Binding-site contacts:
Ligand atom O8 contacts residue TYR72 of chain 39.A at 4.3 Å.
Ligand atom C4 contacts residue HIS298 of chain 39.A at 3.2 Å.
Ligand atom O4 contacts residue THR291 of chain 39.A at 3.5 Å.
Ligand atom C3 contacts residue GLY78 of chain 39.A at 4.0 Å.
Ligand atom O4 contacts residue HIS298 of chain 39.A at 2.7 Å (h-bond).
Ligand atom O4 contacts residue VAL296 of chain 39.A at 3.9 Å.
Ligand atom O1B contacts residue SER89 of chain 39.A at 3.1 Å (h-bond).
Ligand atom C6 contacts residue TYR72 of chain 39.A at 4.0 Å (hydrophobic).
Ligand atom C1 contacts residue GLY78 of chain 39.A at 3.7 Å.
Ligand atom C6 contacts residue ASN93 of chain 39.A at 3.0 Å.
Ligand atom C5 contacts residue TYR72 of chain 39.A at 3.9 Å (hydrophobic).
Ligand atom C1 contacts residue ARG77 of chain 39.A at 3.6 Å.
Ligand atom C3 contacts residue GLY78 of chain 39.A at 3.6 Å.
Ligand atom O4 contacts residue ASN80 of chain 39.A at 4.3 Å.
Ligand atom O1A contacts residue HIS298 of chain 39.A at 3.9 Å.
Ligand atom O1B contacts residue ARG77 of chain 39.A at 2.9 Å (salt-bridge).
Ligand atom O1A contacts residue TYR72 of chain 39.A at 3.5 Å.
Ligand atom C3 contacts residue VAL296 of chain 39.A at 3.7 Å (hydrophobic).
Ligand atom O8 contacts residue ARG77 of chain 39.A at 3.2 Å (salt-bridge).
Ligand atom C11 contacts residue ASP85 of chain 39.B at 4.0 Å.
Ligand atom O4 contacts residue GLY78 of chain 39.A at 3.1 Å.
Ligand atom O4 contacts residue ILE79 of chain 39.A at 4.0 Å.
Ligand atom O6 contacts residue ASN93 of chain 39.A at 3.0 Å (h-bond).
Ligand atom O3 contacts residue GLY78 of chain 39.A at 3.3 Å.
Ligand atom O1B contacts residue TYR72 of chain 39.A at 4.1 Å.
Ligand atom C2 contacts residue GLY78 of chain 39.A at 3.9 Å.
Ligand atom C3 contacts residue HIS298 of chain 39.A at 3.6 Å.
Ligand atom C5 contacts residue ASN93 of chain 39.A at 3.6 Å.
Ligand atom C4 contacts residue ASN93 of chain 39.A at 4.2 Å.
Ligand atom O1A contacts residue ARG77 of chain 39.A at 3.2 Å (salt-bridge).
Ligand atom O1A contacts residue GLY78 of chain 39.A at 3.2 Å (h-bond).
Ligand atom N5 contacts residue TYR72 of chain 39.A at 3.4 Å (h-bond).
Ligand atom C1 contacts residue LYS186 of chain 39.A at 3.9 Å.
Ligand atom C4 contacts residue GLY78 of chain 39.A at 3.4 Å.
Ligand atom C1 contacts residue SER89 of chain 39.A at 3.5 Å.
Ligand atom C4 contacts residue TYR72 of chain 39.A at 3.8 Å (hydrophobic).
Ligand atom O1A contacts residue SER89 of chain 39.A at 3.1 Å (h-bond).
Ligand atom O10 contacts residue THR291 of chain 39.A at 4.3 Å.
Ligand atom C1 contacts residue TYR72 of chain 39.A at 4.1 Å (hydrophobic).
Ligand atom O1A contacts residue LYS186 of chain 39.A at 2.8 Å (salt-bridge).

The small molecule below binds the protein below.
Small molecule (SMILES): CC(=O)N[C@@H]1[C@@H](O[C@@H]2O[C@H](CO)[C@H](O)[C@H](O[C@]3(C(=O)O)C[C@H](O)[C@@H](NC(C)=O)[C@H]([C@H](O)[C@H](O)CO)O3)[C@H]2O)[C@H](O)[C@@H](CO[C@]2(C(=O)O)C[C@H](O)[C@@H](NC(C)=O)[C@H]([C@H](O)[C@H](O)CO)O2)O[C@H]1O

Sequence of chain 39.A:
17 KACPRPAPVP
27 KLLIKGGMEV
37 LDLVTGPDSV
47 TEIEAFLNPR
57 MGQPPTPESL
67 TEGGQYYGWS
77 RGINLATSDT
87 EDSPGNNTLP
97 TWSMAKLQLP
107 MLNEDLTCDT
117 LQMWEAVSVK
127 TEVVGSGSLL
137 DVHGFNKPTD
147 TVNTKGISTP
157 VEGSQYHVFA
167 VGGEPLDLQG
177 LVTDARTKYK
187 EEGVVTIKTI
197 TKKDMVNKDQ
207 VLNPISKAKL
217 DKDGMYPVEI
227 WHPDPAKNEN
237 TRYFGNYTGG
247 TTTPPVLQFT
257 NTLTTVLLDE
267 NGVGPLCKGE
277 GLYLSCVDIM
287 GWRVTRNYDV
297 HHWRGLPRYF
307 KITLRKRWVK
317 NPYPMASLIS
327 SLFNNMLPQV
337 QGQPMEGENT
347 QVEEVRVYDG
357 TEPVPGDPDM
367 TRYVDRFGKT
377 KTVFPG

Sequence of chain 39.B:
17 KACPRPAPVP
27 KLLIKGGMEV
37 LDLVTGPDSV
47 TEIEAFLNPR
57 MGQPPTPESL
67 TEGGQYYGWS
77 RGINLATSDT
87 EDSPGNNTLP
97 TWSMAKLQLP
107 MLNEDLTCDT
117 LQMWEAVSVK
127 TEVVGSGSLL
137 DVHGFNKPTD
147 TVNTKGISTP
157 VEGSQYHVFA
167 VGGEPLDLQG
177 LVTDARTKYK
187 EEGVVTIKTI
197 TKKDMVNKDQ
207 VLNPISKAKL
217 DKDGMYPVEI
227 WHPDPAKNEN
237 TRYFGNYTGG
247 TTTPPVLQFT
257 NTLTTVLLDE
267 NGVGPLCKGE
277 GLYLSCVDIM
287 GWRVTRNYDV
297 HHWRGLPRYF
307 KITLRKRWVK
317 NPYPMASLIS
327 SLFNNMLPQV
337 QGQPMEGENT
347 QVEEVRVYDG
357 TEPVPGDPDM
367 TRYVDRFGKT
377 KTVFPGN